Sequence of chain 1.C:
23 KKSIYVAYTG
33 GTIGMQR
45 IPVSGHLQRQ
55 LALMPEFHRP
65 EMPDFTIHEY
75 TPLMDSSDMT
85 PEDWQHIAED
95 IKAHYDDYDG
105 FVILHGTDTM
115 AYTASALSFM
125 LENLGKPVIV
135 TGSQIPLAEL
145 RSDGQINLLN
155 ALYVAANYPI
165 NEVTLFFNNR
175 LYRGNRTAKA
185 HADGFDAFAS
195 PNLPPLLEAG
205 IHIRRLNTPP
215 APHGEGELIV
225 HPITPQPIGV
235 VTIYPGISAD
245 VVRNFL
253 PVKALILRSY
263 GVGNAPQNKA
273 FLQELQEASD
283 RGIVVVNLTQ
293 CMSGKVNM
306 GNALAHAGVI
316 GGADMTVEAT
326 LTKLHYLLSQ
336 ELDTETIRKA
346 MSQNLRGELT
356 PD

Binding-site contacts:
Ligand atom ND2 contacts residue EDO1 of chain 1.V at 4.2 Å.
Ligand atom CG contacts residue EDO1 of chain 1.G at 3.8 Å.
Ligand atom ND2 contacts residue VAL322 of chain 1.A at 4.3 Å.
Ligand atom OXT contacts residue ARG260 of chain 1.A at 3.4 Å (salt-bridge).
Ligand atom C contacts residue ARG260 of chain 1.A at 3.4 Å.
Ligand atom CA contacts residue EDO1 of chain 1.G at 3.8 Å.
Ligand atom N contacts residue GLN292 of chain 1.A at 4.0 Å.
Ligand atom CG contacts residue THR321 of chain 1.A at 4.0 Å.
Ligand atom OD1 contacts residue EDO1 of chain 1.G at 3.8 Å.
Ligand atom CG contacts residue GLU323 of chain 1.A at 3.4 Å.
Ligand atom N contacts residue EDO1 of chain 1.G at 3.1 Å (h-bond).
Ligand atom O contacts residue ARG260 of chain 1.A at 2.8 Å (salt-bridge).
Ligand atom CA contacts residue THR291 of chain 1.A at 4.2 Å.
Ligand atom CB contacts residue CYS293 of chain 1.A at 4.4 Å (hydrophobic).
Ligand atom ND2 contacts residue ALA182 of chain 1.A at 3.2 Å.
Ligand atom C contacts residue EDO1 of chain 1.V at 3.6 Å.
Ligand atom CA contacts residue GLN292 of chain 1.A at 3.7 Å.
Ligand atom C contacts residue GLN292 of chain 1.A at 3.8 Å.
Ligand atom CA contacts residue MET294 of chain 1.A at 4.3 Å (hydrophobic).
Ligand atom C contacts residue THR291 of chain 1.A at 4.4 Å.
Ligand atom O contacts residue GLN292 of chain 1.A at 3.7 Å.
Ligand atom CA contacts residue CYS293 of chain 1.A at 3.5 Å (hydrophobic).
Ligand atom OXT contacts residue ARG260 of chain 1.C at 3.4 Å (salt-bridge).
Ligand atom N contacts residue THR291 of chain 1.A at 3.0 Å (h-bond).
Ligand atom ND2 contacts residue GLU323 of chain 1.A at 2.5 Å (salt-bridge).
Ligand atom OD1 contacts residue THR321 of chain 1.A at 3.5 Å.
Ligand atom C contacts residue VAL322 of chain 1.A at 4.0 Å (hydrophobic).
Ligand atom O contacts residue THR291 of chain 1.A at 3.6 Å (h-bond).
Ligand atom ND2 contacts residue THR321 of chain 1.A at 4.0 Å.
Ligand atom OD1 contacts residue GLU323 of chain 1.A at 3.5 Å (salt-bridge).
Ligand atom O contacts residue VAL322 of chain 1.A at 3.5 Å.
Ligand atom OXT contacts residue EDO1 of chain 1.V at 2.7 Å (h-bond).
Ligand atom CB contacts residue MET294 of chain 1.A at 4.1 Å (hydrophobic).
Ligand atom CG contacts residue ALA182 of chain 1.A at 4.3 Å (hydrophobic).
Ligand atom OD1 contacts residue VAL322 of chain 1.A at 2.9 Å (h-bond).
Ligand atom N contacts residue CYS293 of chain 1.A at 3.0 Å (h-bond).
Ligand atom CG contacts residue VAL322 of chain 1.A at 3.9 Å (hydrophobic).
Ligand atom CB contacts residue EDO1 of chain 1.G at 3.5 Å.
Ligand atom O contacts residue EDO1 of chain 1.V at 3.7 Å.
Ligand atom OXT contacts residue VAL322 of chain 1.A at 4.3 Å.

A small-molecule ligand and the protein it binds are described below.
Small molecule (SMILES): NC(=O)C[C@H](N)C(=O)O

Sequence of chain 1.A:
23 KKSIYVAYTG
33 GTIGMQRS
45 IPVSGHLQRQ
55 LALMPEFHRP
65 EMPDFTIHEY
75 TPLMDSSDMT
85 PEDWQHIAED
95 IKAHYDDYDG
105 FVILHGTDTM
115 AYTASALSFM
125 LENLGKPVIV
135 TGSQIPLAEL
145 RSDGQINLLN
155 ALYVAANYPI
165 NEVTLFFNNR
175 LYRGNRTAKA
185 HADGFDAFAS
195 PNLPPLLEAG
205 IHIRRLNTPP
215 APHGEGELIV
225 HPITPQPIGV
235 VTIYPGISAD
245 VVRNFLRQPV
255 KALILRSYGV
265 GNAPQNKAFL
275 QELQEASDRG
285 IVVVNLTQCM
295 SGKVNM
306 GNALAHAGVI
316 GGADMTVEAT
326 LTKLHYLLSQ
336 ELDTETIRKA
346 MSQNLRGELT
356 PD